The small molecule below binds the protein below.
Small molecule (SMILES): CC(=O)N[C@H]1[C@H](O[C@H]2[C@H](O)[C@@H](NC(C)=O)CO[C@@H]2CO)O[C@H](CO)[C@@H](O[C@@H]2O[C@H](CO)[C@@H](O)[C@H](O)[C@@H]2O)[C@@H]1O

Binding-site contacts:
Ligand atom C6 contacts residue ASN1134 of chain 1.A at 4.2 Å.
Ligand atom C3 contacts residue ASN1134 of chain 1.A at 3.8 Å.
Ligand atom O6 contacts residue ASN1134 of chain 1.A at 4.1 Å.
Ligand atom C2 contacts residue ASN1134 of chain 1.A at 2.5 Å.
Ligand atom C5 contacts residue ASN1134 of chain 1.A at 3.6 Å.
Ligand atom C7 contacts residue ASN1134 of chain 1.A at 3.9 Å.
Ligand atom N2 contacts residue ASN1134 of chain 1.A at 2.9 Å (h-bond).
Ligand atom C4 contacts residue ASN1134 of chain 1.A at 4.0 Å.
Ligand atom O5 contacts residue ASN1134 of chain 1.A at 2.4 Å (h-bond).
Ligand atom C8 contacts residue ILE1132 of chain 1.A at 3.9 Å (hydrophobic).
Ligand atom C1 contacts residue ASN1134 of chain 1.A at 1.4 Å.

Sequence of chain 1.A:
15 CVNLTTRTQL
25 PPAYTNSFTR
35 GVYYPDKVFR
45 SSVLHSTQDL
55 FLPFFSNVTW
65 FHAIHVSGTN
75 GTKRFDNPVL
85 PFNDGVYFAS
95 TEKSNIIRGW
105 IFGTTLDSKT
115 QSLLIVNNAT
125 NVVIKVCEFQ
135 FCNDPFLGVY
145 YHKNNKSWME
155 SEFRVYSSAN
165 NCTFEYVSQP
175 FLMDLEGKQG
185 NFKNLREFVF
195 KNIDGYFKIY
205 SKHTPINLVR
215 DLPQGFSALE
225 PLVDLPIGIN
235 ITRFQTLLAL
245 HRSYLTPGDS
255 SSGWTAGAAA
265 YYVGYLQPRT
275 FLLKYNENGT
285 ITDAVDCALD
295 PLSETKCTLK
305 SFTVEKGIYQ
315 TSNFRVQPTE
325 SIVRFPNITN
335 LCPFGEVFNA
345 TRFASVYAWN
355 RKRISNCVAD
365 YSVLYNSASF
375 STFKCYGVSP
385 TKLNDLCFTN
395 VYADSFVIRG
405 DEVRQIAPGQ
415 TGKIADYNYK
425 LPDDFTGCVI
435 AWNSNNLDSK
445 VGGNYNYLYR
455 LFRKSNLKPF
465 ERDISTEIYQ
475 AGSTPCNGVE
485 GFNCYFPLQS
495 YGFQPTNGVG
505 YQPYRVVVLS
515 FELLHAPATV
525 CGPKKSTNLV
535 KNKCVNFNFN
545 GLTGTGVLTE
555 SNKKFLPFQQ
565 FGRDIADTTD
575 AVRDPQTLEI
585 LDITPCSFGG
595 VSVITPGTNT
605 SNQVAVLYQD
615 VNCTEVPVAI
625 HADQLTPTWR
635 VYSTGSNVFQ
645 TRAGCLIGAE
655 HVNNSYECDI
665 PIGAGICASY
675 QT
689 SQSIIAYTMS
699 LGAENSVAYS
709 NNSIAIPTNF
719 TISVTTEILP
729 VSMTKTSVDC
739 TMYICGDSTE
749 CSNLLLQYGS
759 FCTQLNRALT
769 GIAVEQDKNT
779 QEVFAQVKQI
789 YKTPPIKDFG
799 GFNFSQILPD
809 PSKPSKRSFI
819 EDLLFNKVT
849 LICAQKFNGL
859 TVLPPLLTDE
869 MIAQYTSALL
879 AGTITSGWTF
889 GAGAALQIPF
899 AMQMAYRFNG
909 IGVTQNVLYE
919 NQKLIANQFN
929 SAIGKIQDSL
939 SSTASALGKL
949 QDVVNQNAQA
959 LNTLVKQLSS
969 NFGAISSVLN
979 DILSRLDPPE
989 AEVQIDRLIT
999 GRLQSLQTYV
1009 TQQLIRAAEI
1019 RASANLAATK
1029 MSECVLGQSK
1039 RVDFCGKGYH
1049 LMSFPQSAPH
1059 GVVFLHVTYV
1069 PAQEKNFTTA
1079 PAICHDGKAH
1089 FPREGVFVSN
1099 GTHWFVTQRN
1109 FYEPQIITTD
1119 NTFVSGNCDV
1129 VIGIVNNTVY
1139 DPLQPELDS